This protein binds this small molecule.
Small molecule (SMILES): Nc1ccn([C@@H]2O[C@H](CO[P](=O)(O)O[C@H]3[C@@H](O)[C@H](n4ccc(=O)[nH]c4=O)O[C@@H]3CO[P](=O)(O)O[C@H]3[C@@H](O)[C@H](n4ccc(N)nc4=O)O[C@@H]3CO[P](=O)(O)O[C@H]3[C@@H](O)[C@H](n4ccc(=O)[nH]c4=O)O[C@@H]3CO[P](=O)(O)O[C@H]3[C@@H](O)[C@H](n4cnc5c(=O)nc(N)[nH]c54)O[C@@H]3CO[P](=O)(O)O[C@H]3[C@@H](O)[C@H](n4cnc5c(N)ncnc54)O[C@@H]3CO)[C@@H](O)[C@H]2O)c(=O)n1

Binding-site contacts:
Ligand atom N7 contacts residue ILE350 of chain 6.C at 3.8 Å.
Ligand atom O4' contacts residue PRO190 of chain 6.C at 3.2 Å.
Ligand atom C5' contacts residue GLU2 of chain 32.C at 3.2 Å.
Ligand atom OP1 contacts residue THR3 of chain 32.C at 2.9 Å (h-bond).
Ligand atom C1' contacts residue ARG180 of chain 6.C at 3.7 Å.
Ligand atom O2' contacts residue ARG180 of chain 6.C at 3.9 Å.
Ligand atom P contacts residue LYS7 of chain 32.C at 3.2 Å.
Ligand atom C4' contacts residue MET1 of chain 32.C at 3.9 Å (hydrophobic).
Ligand atom C6 contacts residue ILE350 of chain 6.C at 3.8 Å (hydrophobic).
Ligand atom C4' contacts residue GLU2 of chain 32.C at 3.5 Å.
Ligand atom O2' contacts residue SER126 of chain 6.C at 3.6 Å (h-bond).
Ligand atom C4' contacts residue SER126 of chain 6.C at 3.4 Å.
Ligand atom C2 contacts residue VAL192 of chain 6.C at 3.7 Å (hydrophobic).
Ligand atom O5' contacts residue LYS7 of chain 32.C at 3.4 Å (salt-bridge).
Ligand atom O3' contacts residue SER126 of chain 6.C at 3.3 Å.
Ligand atom P contacts residue THR3 of chain 32.C at 3.9 Å.
Ligand atom N6 contacts residue ILE350 of chain 6.C at 4.0 Å.
Ligand atom OP1 contacts residue THR124 of chain 6.C at 4.0 Å.
Ligand atom N3 contacts residue VAL192 of chain 6.C at 3.4 Å.
Ligand atom C4' contacts residue THR124 of chain 6.C at 3.6 Å.
Ligand atom C5 contacts residue ILE350 of chain 6.C at 3.6 Å (hydrophobic).
Ligand atom C4 contacts residue VAL192 of chain 6.C at 3.9 Å (hydrophobic).
Ligand atom N6 contacts residue THR349 of chain 6.C at 3.9 Å.
Ligand atom P contacts residue SER126 of chain 6.C at 3.7 Å.
Ligand atom C5' contacts residue THR124 of chain 6.C at 3.5 Å.
Ligand atom O4' contacts residue MET1 of chain 32.C at 3.7 Å.
Ligand atom O3' contacts residue GLU2 of chain 32.C at 3.6 Å.
Ligand atom O2' contacts residue MET1 of chain 32.C at 3.2 Å (h-bond).
Ligand atom OP2 contacts residue LYS7 of chain 32.C at 2.6 Å (salt-bridge).
Ligand atom OP1 contacts residue LYS7 of chain 32.C at 3.4 Å (salt-bridge).
Ligand atom N3 contacts residue ARG180 of chain 6.C at 4.0 Å.
Ligand atom O3' contacts residue THR3 of chain 32.C at 3.8 Å.
Ligand atom C2 contacts residue ARG180 of chain 6.C at 3.6 Å.
Ligand atom OP1 contacts residue ASN4 of chain 32.C at 3.5 Å.
Ligand atom O2' contacts residue MET125 of chain 6.C at 3.6 Å.
Ligand atom O4' contacts residue ARG180 of chain 6.C at 4.0 Å.
Ligand atom OP1 contacts residue SER126 of chain 6.C at 2.8 Å (h-bond).
Ligand atom C1' contacts residue PRO190 of chain 6.C at 3.9 Å (hydrophobic).
Ligand atom C5' contacts residue SER126 of chain 6.C at 3.9 Å.
Ligand atom OP1 contacts residue THR124 of chain 6.C at 3.8 Å.

Sequence of chain 6.C:
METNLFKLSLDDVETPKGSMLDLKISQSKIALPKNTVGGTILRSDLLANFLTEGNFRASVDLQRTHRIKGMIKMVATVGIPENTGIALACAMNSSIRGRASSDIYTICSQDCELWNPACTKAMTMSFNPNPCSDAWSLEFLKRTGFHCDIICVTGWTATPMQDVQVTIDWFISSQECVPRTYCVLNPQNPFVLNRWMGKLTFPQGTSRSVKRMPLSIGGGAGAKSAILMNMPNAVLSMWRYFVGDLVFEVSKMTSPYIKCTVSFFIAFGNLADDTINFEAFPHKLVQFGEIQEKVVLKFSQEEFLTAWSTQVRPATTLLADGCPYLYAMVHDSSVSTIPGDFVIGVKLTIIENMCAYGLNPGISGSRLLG

Sequence of chain 32.C:
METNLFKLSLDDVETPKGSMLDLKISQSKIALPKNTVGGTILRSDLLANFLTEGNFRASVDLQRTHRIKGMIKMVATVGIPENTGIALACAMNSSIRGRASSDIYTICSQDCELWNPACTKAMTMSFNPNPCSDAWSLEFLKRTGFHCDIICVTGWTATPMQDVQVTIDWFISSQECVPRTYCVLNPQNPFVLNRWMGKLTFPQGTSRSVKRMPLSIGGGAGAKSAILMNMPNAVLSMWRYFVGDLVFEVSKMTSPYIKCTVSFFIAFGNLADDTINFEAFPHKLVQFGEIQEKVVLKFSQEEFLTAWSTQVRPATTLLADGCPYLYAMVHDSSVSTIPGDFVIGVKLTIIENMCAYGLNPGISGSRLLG